A small-molecule ligand and the protein it binds are described below.
Small molecule (SMILES): CC(=O)N[C@H]1[C@H](O[C@H]2[C@H](O)[C@@H](NC(C)=O)CO[C@@H]2CO)O[C@H](CO)[C@@H](O)[C@@H]1O

Binding-site contacts:
Ligand atom N2 contacts residue ASN232 of chain 1.A at 2.9 Å (h-bond).
Ligand atom C7 contacts residue ASN232 of chain 1.A at 3.2 Å.
Ligand atom C8 contacts residue ASN232 of chain 1.A at 3.7 Å.
Ligand atom C5 contacts residue THR234 of chain 1.A at 4.3 Å.
Ligand atom O5 contacts residue THR234 of chain 1.A at 4.1 Å.
Ligand atom O5 contacts residue THR108 of chain 1.A at 4.0 Å.
Ligand atom O6 contacts residue THR108 of chain 1.A at 3.2 Å.
Ligand atom O7 contacts residue ASN232 of chain 1.A at 3.1 Å (h-bond).
Ligand atom C1 contacts residue THR234 of chain 1.A at 4.2 Å.
Ligand atom O5 contacts residue ASN232 of chain 1.A at 2.3 Å (h-bond).
Ligand atom O6 contacts residue THR234 of chain 1.A at 3.7 Å.
Ligand atom C5 contacts residue ASN232 of chain 1.A at 3.6 Å.
Ligand atom C3 contacts residue ASN232 of chain 1.A at 3.8 Å.
Ligand atom C1 contacts residue ASN232 of chain 1.A at 1.4 Å.
Ligand atom C4 contacts residue ASN232 of chain 1.A at 4.2 Å.
Ligand atom C2 contacts residue ASN232 of chain 1.A at 2.5 Å.
Ligand atom C1 contacts residue THR108 of chain 1.A at 4.5 Å.

Sequence of chain 1.A:
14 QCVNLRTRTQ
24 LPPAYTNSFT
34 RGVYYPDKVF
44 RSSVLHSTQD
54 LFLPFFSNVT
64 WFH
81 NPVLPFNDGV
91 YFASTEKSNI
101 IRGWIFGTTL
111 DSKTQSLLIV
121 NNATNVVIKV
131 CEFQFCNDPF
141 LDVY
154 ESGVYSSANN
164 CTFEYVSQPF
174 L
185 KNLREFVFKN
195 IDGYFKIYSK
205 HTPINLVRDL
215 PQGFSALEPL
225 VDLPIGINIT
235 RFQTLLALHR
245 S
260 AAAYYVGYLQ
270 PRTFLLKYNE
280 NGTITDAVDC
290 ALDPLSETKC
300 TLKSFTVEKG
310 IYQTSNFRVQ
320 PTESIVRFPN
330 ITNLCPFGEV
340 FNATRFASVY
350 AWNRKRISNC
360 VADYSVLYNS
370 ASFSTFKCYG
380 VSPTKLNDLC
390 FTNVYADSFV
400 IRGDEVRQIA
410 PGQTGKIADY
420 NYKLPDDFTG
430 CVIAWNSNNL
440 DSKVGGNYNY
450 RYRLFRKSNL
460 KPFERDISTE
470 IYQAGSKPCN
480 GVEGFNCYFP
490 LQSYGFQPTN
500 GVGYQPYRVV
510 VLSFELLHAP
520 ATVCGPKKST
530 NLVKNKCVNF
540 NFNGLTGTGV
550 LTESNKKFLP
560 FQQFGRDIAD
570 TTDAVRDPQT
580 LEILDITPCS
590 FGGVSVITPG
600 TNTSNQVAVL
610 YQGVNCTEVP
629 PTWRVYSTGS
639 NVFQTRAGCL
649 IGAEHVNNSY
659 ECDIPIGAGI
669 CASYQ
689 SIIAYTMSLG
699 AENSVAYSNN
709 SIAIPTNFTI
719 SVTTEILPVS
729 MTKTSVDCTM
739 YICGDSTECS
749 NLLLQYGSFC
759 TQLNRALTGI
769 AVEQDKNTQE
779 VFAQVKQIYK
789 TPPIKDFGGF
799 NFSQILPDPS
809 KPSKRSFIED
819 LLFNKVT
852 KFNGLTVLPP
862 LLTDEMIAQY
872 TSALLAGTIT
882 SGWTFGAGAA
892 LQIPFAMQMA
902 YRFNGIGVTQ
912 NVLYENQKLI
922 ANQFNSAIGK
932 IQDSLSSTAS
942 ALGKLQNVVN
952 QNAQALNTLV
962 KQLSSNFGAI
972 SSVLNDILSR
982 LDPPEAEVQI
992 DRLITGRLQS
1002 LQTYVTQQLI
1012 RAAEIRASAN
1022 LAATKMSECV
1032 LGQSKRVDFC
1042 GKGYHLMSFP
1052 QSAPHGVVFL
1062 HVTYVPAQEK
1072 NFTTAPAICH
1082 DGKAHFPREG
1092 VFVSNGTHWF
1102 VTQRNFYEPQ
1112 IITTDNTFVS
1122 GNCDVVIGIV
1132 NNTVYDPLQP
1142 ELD